Binding-site contacts:
Ligand atom O contacts residue GOL1 of chain 1.F at 3.3 Å.
Ligand atom OG contacts residue GLY376 of chain 1.A at 3.3 Å.
Ligand atom CA contacts residue ASP377 of chain 1.A at 3.4 Å.
Ligand atom N contacts residue ASP377 of chain 1.A at 3.0 Å (salt-bridge).
Ligand atom OG contacts residue ASP377 of chain 1.A at 3.1 Å (salt-bridge).
Ligand atom CD2 contacts residue SER311 of chain 1.A at 3.5 Å.
Ligand atom CB contacts residue PHE217 of chain 1.A at 3.4 Å (hydrophobic).
Ligand atom NZ contacts residue ASP91 of chain 1.A at 3.1 Å (salt-bridge).
Ligand atom CA contacts residue TYR86 of chain 1.A at 3.4 Å (hydrophobic).
Ligand atom N contacts residue COA1 of chain 1.E at 3.5 Å (h-bond).
Ligand atom O contacts residue COA1 of chain 1.E at 3.5 Å (h-bond).
Ligand atom O contacts residue THR188 of chain 1.A at 2.8 Å (h-bond).
Ligand atom NZ contacts residue ASP89 of chain 1.A at 3.1 Å (salt-bridge).
Ligand atom O contacts residue GLY376 of chain 1.A at 3.4 Å.
Ligand atom CE contacts residue ASP91 of chain 1.A at 3.3 Å.
Ligand atom C contacts residue HIS204 of chain 1.A at 3.3 Å.
Ligand atom O contacts residue HIS204 of chain 1.A at 3.1 Å.
Ligand atom N contacts residue THR188 of chain 1.A at 3.0 Å (h-bond).
Ligand atom O contacts residue ASP377 of chain 1.A at 2.9 Å (salt-bridge).
Ligand atom N contacts residue GOL1 of chain 1.F at 3.1 Å (h-bond).
Ligand atom CB contacts residue HIS204 of chain 1.A at 3.3 Å.
Ligand atom CD contacts residue PHE217 of chain 1.A at 3.3 Å (hydrophobic).
Ligand atom CB contacts residue TYR202 of chain 1.A at 3.5 Å (hydrophobic).
Ligand atom N contacts residue ILE375 of chain 1.A at 3.0 Å (h-bond).
Ligand atom O contacts residue TYR202 of chain 1.A at 3.4 Å.
Ligand atom CZ contacts residue PHE94 of chain 1.A at 3.3 Å (hydrophobic).
Ligand atom NZ contacts residue ASP377 of chain 1.A at 3.3 Å (salt-bridge).
Ligand atom SG contacts residue ASN379 of chain 1.A at 3.3 Å (h-bond).
Ligand atom CA contacts residue ASN152 of chain 1.A at 3.4 Å.
Ligand atom N contacts residue HIS204 of chain 1.A at 3.4 Å (h-bond).
Ligand atom CA contacts residue ILE375 of chain 1.A at 3.4 Å (hydrophobic).
Ligand atom CA contacts residue GOL1 of chain 1.F at 3.2 Å.
Ligand atom OG contacts residue GLY378 of chain 1.A at 3.0 Å (h-bond).
Ligand atom CD2 contacts residue PHE96 of chain 1.A at 3.4 Å (hydrophobic).
Ligand atom N contacts residue MYR1 of chain 1.N at 1.3 Å.
Ligand atom OG contacts residue HIS204 of chain 1.A at 2.9 Å (h-bond).
Ligand atom CD1 contacts residue ASP89 of chain 1.A at 3.4 Å.
Ligand atom CG contacts residue ASP377 of chain 1.A at 3.3 Å.
Ligand atom CE2 contacts residue SER311 of chain 1.A at 2.9 Å.
Ligand atom CA contacts residue MYR1 of chain 1.N at 2.4 Å.

Sequence of chain 1.A:
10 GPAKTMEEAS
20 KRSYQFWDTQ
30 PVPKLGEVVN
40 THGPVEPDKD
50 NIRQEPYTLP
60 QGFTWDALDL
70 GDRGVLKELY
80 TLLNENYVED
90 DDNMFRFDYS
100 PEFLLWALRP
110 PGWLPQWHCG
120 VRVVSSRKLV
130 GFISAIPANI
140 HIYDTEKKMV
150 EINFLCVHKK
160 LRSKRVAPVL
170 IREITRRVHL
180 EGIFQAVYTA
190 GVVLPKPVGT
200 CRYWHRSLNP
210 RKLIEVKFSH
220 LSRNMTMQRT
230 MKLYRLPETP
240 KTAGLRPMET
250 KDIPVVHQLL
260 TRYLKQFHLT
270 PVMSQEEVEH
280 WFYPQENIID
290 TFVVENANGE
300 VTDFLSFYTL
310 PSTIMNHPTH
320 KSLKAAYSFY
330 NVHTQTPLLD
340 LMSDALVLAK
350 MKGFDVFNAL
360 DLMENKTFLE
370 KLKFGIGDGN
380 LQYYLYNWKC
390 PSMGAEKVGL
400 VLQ

The small molecule below binds the protein below.
Small molecule (SMILES): C[C@H](NC(=O)[C@@H]1CCCN1C(=O)[C@H](CCCCN)NC(=O)[C@H](CO)NC(=O)[C@H](Cc1ccccc1)NC(=O)[C@H](CS)NC(=O)CNC(=O)CN)C(=O)O